Binding-site contacts:
Ligand atom C32 contacts residue ILE10 of chain 1.A at 3.7 Å (hydrophobic).
Ligand atom C1 contacts residue ASP145 of chain 1.A at 3.5 Å.
Ligand atom C39 contacts residue ASP86 of chain 1.A at 3.6 Å.
Ligand atom N19 contacts residue GLY13 of chain 1.A at 3.5 Å.
Ligand atom N34 contacts residue PHE82 of chain 1.A at 3.7 Å.
Ligand atom C20 contacts residue VAL18 of chain 1.A at 3.5 Å (hydrophobic).
Ligand atom N3 contacts residue GLY13 of chain 1.A at 3.4 Å.
Ligand atom C42 contacts residue HIS84 of chain 1.A at 3.5 Å.
Ligand atom C46 contacts residue LYS89 of chain 1.A at 3.7 Å.
Ligand atom N19 contacts residue VAL18 of chain 1.A at 3.3 Å.
Ligand atom O50 contacts residue ILE10 of chain 1.A at 3.3 Å.
Ligand atom N21 contacts residue VAL18 of chain 1.A at 3.7 Å.
Ligand atom C1 contacts residue ASN132 of chain 1.A at 3.5 Å.
Ligand atom C25 contacts residue ALA31 of chain 1.A at 3.5 Å (hydrophobic).
Ligand atom C26 contacts residue LEU134 of chain 1.A at 3.3 Å (hydrophobic).
Ligand atom C25 contacts residue VAL64 of chain 1.A at 3.7 Å (hydrophobic).
Ligand atom C36 contacts residue LEU83 of chain 1.A at 3.6 Å (hydrophobic).
Ligand atom C15 contacts residue GLN131 of chain 1.A at 3.2 Å.
Ligand atom C25 contacts residue LEU134 of chain 1.A at 3.4 Å (hydrophobic).
Ligand atom C25 contacts residue PHE80 of chain 1.A at 3.8 Å (hydrophobic).
Ligand atom N35 contacts residue PHE82 of chain 1.A at 3.7 Å.
Ligand atom C25 contacts residue GLU81 of chain 1.A at 3.6 Å.
Ligand atom O47 contacts residue ASP145 of chain 1.A at 3.1 Å.
Ligand atom N34 contacts residue LEU83 of chain 1.A at 2.9 Å (h-bond).
Ligand atom N6 contacts residue GLN131 of chain 1.A at 3.6 Å.
Ligand atom C33 contacts residue ILE10 of chain 1.A at 3.7 Å (hydrophobic).
Ligand atom C5 contacts residue GLU12 of chain 1.A at 3.8 Å.
Ligand atom C31 contacts residue LEU134 of chain 1.A at 3.6 Å (hydrophobic).
Ligand atom C46 contacts residue ASP86 of chain 1.A at 2.9 Å.
Ligand atom C2 contacts residue ASP145 of chain 1.A at 2.9 Å.
Ligand atom C24 contacts residue PHE80 of chain 1.A at 3.5 Å (hydrophobic).
Ligand atom C42 contacts residue PHE82 of chain 1.A at 3.2 Å (hydrophobic).
Ligand atom C36 contacts residue ILE10 of chain 1.A at 3.8 Å (hydrophobic).
Ligand atom C24 contacts residue VAL64 of chain 1.A at 3.7 Å (hydrophobic).
Ligand atom C42 contacts residue LEU83 of chain 1.A at 3.3 Å (hydrophobic).
Ligand atom C37 contacts residue ILE10 of chain 1.A at 3.8 Å (hydrophobic).
Ligand atom C26 contacts residue ALA31 of chain 1.A at 3.5 Å (hydrophobic).
Ligand atom C27 contacts residue LEU134 of chain 1.A at 3.8 Å (hydrophobic).
Ligand atom N35 contacts residue LEU83 of chain 1.A at 2.4 Å (h-bond).
Ligand atom C2 contacts residue ASN132 of chain 1.A at 3.1 Å.

This small molecule binds to this protein.
Small molecule (SMILES): Cc1nc(C)c(-c2[nH]nc3c2C(=O)c2c(NC(=O)NN4CCN(C)CC4)cccc2-3)s1

Sequence of chain 1.A:
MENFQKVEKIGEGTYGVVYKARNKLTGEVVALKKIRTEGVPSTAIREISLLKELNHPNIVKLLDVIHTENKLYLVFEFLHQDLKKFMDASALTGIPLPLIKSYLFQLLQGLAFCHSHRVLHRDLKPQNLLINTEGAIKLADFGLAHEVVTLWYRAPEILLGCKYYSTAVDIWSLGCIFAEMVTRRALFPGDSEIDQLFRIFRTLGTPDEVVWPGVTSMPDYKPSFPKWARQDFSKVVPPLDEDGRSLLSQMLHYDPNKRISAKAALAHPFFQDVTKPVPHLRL